A protein and the small-molecule ligand that binds it are described below.
Small molecule (SMILES): NC(=O)c1cc([N+](=O)[O-])c(N2CCC(N)CC2)cc1NCc1cnc(N)nc1

Binding-site contacts:
Ligand atom C11 contacts residue LEU142 of chain 1.A at 3.9 Å (hydrophobic).
Ligand atom O26 contacts residue PHE90 of chain 1.A at 3.6 Å.
Ligand atom N04 contacts residue ILE18 of chain 1.A at 3.8 Å.
Ligand atom C19 contacts residue ILE18 of chain 1.A at 3.8 Å (hydrophobic).
Ligand atom N02 contacts residue LEU142 of chain 1.A at 3.5 Å.
Ligand atom C13 contacts residue ILE18 of chain 1.A at 3.8 Å (hydrophobic).
Ligand atom N03 contacts residue LYS97 of chain 1.A at 3.4 Å (salt-bridge).
Ligand atom C16 contacts residue LEU91 of chain 1.A at 3.1 Å (hydrophobic).
Ligand atom C15 contacts residue LEU142 of chain 1.A at 3.5 Å (hydrophobic).
Ligand atom C18 contacts residue LYS97 of chain 1.A at 3.8 Å.
Ligand atom C15 contacts residue ALA39 of chain 1.A at 3.7 Å (hydrophobic).
Ligand atom O27 contacts residue LYS41 of chain 1.A at 3.7 Å.
Ligand atom C22 contacts residue GLU20 of chain 1.A at 3.6 Å.
Ligand atom C20 contacts residue ILE18 of chain 1.A at 3.8 Å (hydrophobic).
Ligand atom N02 contacts residue ALA39 of chain 1.A at 3.4 Å.
Ligand atom C17 contacts residue HIS92 of chain 1.A at 3.7 Å.
Ligand atom C21 contacts residue ILE18 of chain 1.A at 3.9 Å (hydrophobic).
Ligand atom C20 contacts residue LEU91 of chain 1.A at 3.4 Å (hydrophobic).
Ligand atom C18 contacts residue ASP94 of chain 1.A at 3.4 Å.
Ligand atom N08 contacts residue VAL26 of chain 1.A at 3.8 Å.
Ligand atom N02 contacts residue GLU89 of chain 1.A at 3.1 Å (salt-bridge).
Ligand atom C17 contacts residue LEU91 of chain 1.A at 3.7 Å (hydrophobic).
Ligand atom O26 contacts residue LEU91 of chain 1.A at 3.1 Å (h-bond).
Ligand atom N08 contacts residue LYS41 of chain 1.A at 3.9 Å.
Ligand atom C16 contacts residue GLN93 of chain 1.A at 3.6 Å.
Ligand atom C23 contacts residue ASP94 of chain 1.A at 3.9 Å.
Ligand atom C12 contacts residue ILE18 of chain 1.A at 3.5 Å (hydrophobic).
Ligand atom C16 contacts residue HIS92 of chain 1.A at 4.0 Å.
Ligand atom C20 contacts residue HIS92 of chain 1.A at 3.4 Å.
Ligand atom C24 contacts residue GLN139 of chain 1.A at 3.6 Å.
Ligand atom N06 contacts residue GLU20 of chain 1.A at 3.2 Å (salt-bridge).
Ligand atom N01 contacts residue LEU91 of chain 1.A at 3.0 Å (h-bond).
Ligand atom C17 contacts residue GLN93 of chain 1.A at 3.9 Å.
Ligand atom O26 contacts residue GLU89 of chain 1.A at 3.9 Å.
Ligand atom C10 contacts residue LEU142 of chain 1.A at 3.6 Å (hydrophobic).
Ligand atom O26 contacts residue ALA39 of chain 1.A at 3.9 Å.
Ligand atom C23 contacts residue GLN139 of chain 1.A at 3.5 Å.
Ligand atom O28 contacts residue VAL26 of chain 1.A at 3.3 Å.
Ligand atom O28 contacts residue LYS41 of chain 1.A at 3.0 Å.
Ligand atom N04 contacts residue HIS92 of chain 1.A at 3.8 Å.

Sequence of chain 1.A:
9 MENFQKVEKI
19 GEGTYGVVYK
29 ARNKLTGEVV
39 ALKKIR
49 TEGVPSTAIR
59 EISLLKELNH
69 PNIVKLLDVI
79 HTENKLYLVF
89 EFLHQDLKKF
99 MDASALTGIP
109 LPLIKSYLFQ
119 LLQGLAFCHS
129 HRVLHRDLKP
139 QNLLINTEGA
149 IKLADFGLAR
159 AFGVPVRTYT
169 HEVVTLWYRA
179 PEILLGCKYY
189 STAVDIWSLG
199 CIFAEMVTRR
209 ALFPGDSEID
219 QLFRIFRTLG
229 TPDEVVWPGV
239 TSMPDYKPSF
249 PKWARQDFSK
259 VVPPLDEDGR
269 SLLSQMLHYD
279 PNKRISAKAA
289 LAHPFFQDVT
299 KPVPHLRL